Binding-site contacts:
Ligand atom C23 contacts residue LEU399 of chain 1.A at 3.5 Å (hydrophobic).
Ligand atom C6 contacts residue PHE353 of chain 1.A at 3.5 Å (hydrophobic).
Ligand atom C26 contacts residue LEU340 of chain 1.A at 3.3 Å (hydrophobic).
Ligand atom N17 contacts residue HIS198 of chain 1.A at 3.2 Å (h-bond).
Ligand atom C26 contacts residue PHE353 of chain 1.A at 3.2 Å (hydrophobic).
Ligand atom N18 contacts residue HIS198 of chain 1.A at 3.2 Å (h-bond).
Ligand atom C5 contacts residue PHE396 of chain 1.A at 3.7 Å (hydrophobic).
Ligand atom N18 contacts residue CO1 of chain 1.B at 3.0 Å.
Ligand atom C13 contacts residue CO1 of chain 1.B at 3.2 Å.
Ligand atom O11 contacts residue PHE396 of chain 1.A at 3.5 Å.
Ligand atom C21 contacts residue SER239 of chain 1.A at 3.7 Å.
Ligand atom O14 contacts residue GLU366 of chain 1.A at 3.2 Å (salt-bridge).
Ligand atom O14 contacts residue PHE353 of chain 1.A at 3.4 Å.
Ligand atom O11 contacts residue GLY392 of chain 1.A at 2.7 Å (h-bond).
Ligand atom O14 contacts residue HIS280 of chain 1.A at 3.2 Å (h-bond).
Ligand atom N18 contacts residue PHE391 of chain 1.A at 3.4 Å.
Ligand atom C16 contacts residue HIS280 of chain 1.A at 3.6 Å.
Ligand atom C13 contacts residue HIS280 of chain 1.A at 3.4 Å.
Ligand atom C8 contacts residue GLY392 of chain 1.A at 3.6 Å.
Ligand atom C8 contacts residue PHE396 of chain 1.A at 3.4 Å (hydrophobic).
Ligand atom C10 contacts residue GLY392 of chain 1.A at 3.4 Å.
Ligand atom N18 contacts residue VAL200 of chain 1.A at 3.7 Å.
Ligand atom C16 contacts residue CO1 of chain 1.B at 3.1 Å.
Ligand atom O11 contacts residue ASN395 of chain 1.A at 3.2 Å.
Ligand atom C24 contacts residue LEU399 of chain 1.A at 3.3 Å (hydrophobic).
Ligand atom CL contacts residue LEU399 of chain 1.A at 3.5 Å.
Ligand atom N19 contacts residue PRO252 of chain 1.A at 3.2 Å.
Ligand atom N17 contacts residue HIS280 of chain 1.A at 3.3 Å (h-bond).
Ligand atom C1 contacts residue PHE353 of chain 1.A at 3.5 Å (hydrophobic).
Ligand atom N15 contacts residue CO1 of chain 1.B at 3.6 Å.
Ligand atom N7 contacts residue PHE396 of chain 1.A at 3.5 Å.
Ligand atom C27 contacts residue PHE353 of chain 1.A at 3.3 Å (hydrophobic).
Ligand atom N18 contacts residue PRO252 of chain 1.A at 3.4 Å.
Ligand atom C10 contacts residue PHE391 of chain 1.A at 2.8 Å (hydrophobic).
Ligand atom N17 contacts residue CO1 of chain 1.B at 2.1 Å.
Ligand atom C21 contacts residue ASN254 of chain 1.A at 3.5 Å.
Ligand atom N15 contacts residue HIS280 of chain 1.A at 3.5 Å.
Ligand atom C12 contacts residue PHE396 of chain 1.A at 3.7 Å (hydrophobic).
Ligand atom O14 contacts residue CO1 of chain 1.B at 2.2 Å.
Ligand atom N9 contacts residue PHE396 of chain 1.A at 3.7 Å.

The protein below binds the small molecule below.
Small molecule (SMILES): Cn1nnnc1NC(=O)c1cccc2c1n(C)c(=O)n2Cc1ccccc1Cl

Sequence of chain 1.A:
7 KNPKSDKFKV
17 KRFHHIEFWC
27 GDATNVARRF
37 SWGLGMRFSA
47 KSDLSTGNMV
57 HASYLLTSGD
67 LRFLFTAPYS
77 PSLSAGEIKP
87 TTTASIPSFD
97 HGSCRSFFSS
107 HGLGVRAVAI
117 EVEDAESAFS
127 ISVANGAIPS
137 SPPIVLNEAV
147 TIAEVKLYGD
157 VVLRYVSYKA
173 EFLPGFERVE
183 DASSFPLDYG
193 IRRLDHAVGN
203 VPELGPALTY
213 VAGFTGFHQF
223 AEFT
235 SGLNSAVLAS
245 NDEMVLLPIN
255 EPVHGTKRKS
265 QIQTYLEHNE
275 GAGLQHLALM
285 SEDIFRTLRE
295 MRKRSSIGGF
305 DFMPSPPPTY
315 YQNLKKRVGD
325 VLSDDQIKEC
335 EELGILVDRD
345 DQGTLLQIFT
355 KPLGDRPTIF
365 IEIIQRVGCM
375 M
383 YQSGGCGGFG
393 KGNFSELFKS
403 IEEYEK